Sequence of chain 1.B:
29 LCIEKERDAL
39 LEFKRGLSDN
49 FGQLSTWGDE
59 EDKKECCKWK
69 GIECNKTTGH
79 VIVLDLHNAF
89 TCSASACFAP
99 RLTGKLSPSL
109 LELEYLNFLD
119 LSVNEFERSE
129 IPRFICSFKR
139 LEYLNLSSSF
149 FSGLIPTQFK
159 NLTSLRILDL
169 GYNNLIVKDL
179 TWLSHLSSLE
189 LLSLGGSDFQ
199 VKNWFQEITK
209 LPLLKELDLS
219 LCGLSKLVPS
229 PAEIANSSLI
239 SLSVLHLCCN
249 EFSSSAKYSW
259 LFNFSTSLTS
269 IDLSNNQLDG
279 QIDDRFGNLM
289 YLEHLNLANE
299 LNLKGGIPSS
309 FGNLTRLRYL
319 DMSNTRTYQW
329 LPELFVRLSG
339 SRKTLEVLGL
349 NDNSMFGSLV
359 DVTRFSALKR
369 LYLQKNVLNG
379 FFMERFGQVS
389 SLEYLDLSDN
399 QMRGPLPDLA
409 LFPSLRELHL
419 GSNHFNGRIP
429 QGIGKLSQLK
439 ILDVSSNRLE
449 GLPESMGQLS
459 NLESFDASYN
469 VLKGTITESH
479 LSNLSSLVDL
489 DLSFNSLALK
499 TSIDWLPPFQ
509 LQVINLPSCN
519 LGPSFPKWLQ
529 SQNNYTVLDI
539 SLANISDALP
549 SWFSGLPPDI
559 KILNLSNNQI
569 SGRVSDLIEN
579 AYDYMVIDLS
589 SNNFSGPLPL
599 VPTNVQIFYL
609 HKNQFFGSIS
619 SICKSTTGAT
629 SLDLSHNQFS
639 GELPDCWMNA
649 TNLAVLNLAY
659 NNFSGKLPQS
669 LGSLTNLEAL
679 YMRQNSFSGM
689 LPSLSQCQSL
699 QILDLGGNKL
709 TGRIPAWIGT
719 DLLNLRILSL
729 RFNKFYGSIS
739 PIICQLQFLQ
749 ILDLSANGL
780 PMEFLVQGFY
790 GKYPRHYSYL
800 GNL

This small molecule binds to this protein.
Small molecule (SMILES): CC(=O)N[C@H]1[C@H](O[C@H]2[C@H](O)[C@@H](NC(C)=O)CO[C@@H]2CO)O[C@H](CO)[C@@H](O)[C@@H]1O

Binding-site contacts:
Ligand atom C5 contacts residue ASN159 of chain 1.B at 3.7 Å.
Ligand atom C4 contacts residue ASN159 of chain 1.B at 4.2 Å.
Ligand atom C3 contacts residue ASN159 of chain 1.B at 3.8 Å.
Ligand atom C2 contacts residue ASN159 of chain 1.B at 2.4 Å.
Ligand atom C1 contacts residue ASN159 of chain 1.B at 1.4 Å.
Ligand atom C8 contacts residue ASN159 of chain 1.B at 3.8 Å.
Ligand atom O7 contacts residue ASN159 of chain 1.B at 3.9 Å.
Ligand atom N2 contacts residue ASN159 of chain 1.B at 2.8 Å (h-bond).
Ligand atom O5 contacts residue ASN159 of chain 1.B at 2.4 Å (h-bond).
Ligand atom C8 contacts residue SER135 of chain 1.B at 4.2 Å.
Ligand atom C7 contacts residue ASN159 of chain 1.B at 3.5 Å.